This small molecule binds to this protein.
Small molecule (SMILES): CC(=O)N[C@@H]1[C@@H](O)[C@H](O)[C@@H](CO)O[C@H]1O

Binding-site contacts:
Ligand atom O6 contacts residue LEU147 of chain 1.B at 4.0 Å.
Ligand atom C8 contacts residue ILE58 of chain 1.B at 3.5 Å (hydrophobic).
Ligand atom N2 contacts residue GLY39 of chain 1.B at 3.8 Å.
Ligand atom C6 contacts residue LEU147 of chain 1.B at 3.7 Å (hydrophobic).
Ligand atom O7 contacts residue ASN41 of chain 1.B at 3.2 Å (h-bond).
Ligand atom C8 contacts residue GLY39 of chain 1.B at 3.5 Å.
Ligand atom O7 contacts residue ILE58 of chain 1.B at 2.9 Å.
Ligand atom C5 contacts residue LEU147 of chain 1.B at 3.8 Å (hydrophobic).
Ligand atom C7 contacts residue ASN41 of chain 1.B at 3.2 Å.
Ligand atom C8 contacts residue ALA60 of chain 1.B at 4.0 Å (hydrophobic).
Ligand atom C2 contacts residue ASN41 of chain 1.B at 2.4 Å.
Ligand atom C3 contacts residue ASN41 of chain 1.B at 3.8 Å.
Ligand atom C1 contacts residue LEU147 of chain 1.B at 3.9 Å (hydrophobic).
Ligand atom C7 contacts residue ILE58 of chain 1.B at 3.5 Å (hydrophobic).
Ligand atom O5 contacts residue ASN41 of chain 1.B at 2.4 Å (h-bond).
Ligand atom C5 contacts residue ASN41 of chain 1.B at 3.7 Å.
Ligand atom C7 contacts residue GLY39 of chain 1.B at 4.1 Å.
Ligand atom C4 contacts residue ASN41 of chain 1.B at 4.2 Å.
Ligand atom C8 contacts residue ASN41 of chain 1.B at 4.4 Å.
Ligand atom O5 contacts residue LEU147 of chain 1.B at 3.1 Å.
Ligand atom C1 contacts residue ASN41 of chain 1.B at 1.4 Å.
Ligand atom N2 contacts residue ASN41 of chain 1.B at 2.9 Å (h-bond).

Sequence of chain 1.B:
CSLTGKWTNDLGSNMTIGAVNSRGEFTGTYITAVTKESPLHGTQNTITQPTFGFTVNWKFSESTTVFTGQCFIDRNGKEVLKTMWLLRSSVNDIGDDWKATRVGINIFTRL